This protein binds this small molecule.
Small molecule (SMILES): CC(C)CCC[C@@H](C)[C@H]1CC[C@H]2[C@@H]3CC=C4C[C@@H](O)CC[C@]4(C)[C@H]3CC[C@]12C

Sequence of chain 1.A:
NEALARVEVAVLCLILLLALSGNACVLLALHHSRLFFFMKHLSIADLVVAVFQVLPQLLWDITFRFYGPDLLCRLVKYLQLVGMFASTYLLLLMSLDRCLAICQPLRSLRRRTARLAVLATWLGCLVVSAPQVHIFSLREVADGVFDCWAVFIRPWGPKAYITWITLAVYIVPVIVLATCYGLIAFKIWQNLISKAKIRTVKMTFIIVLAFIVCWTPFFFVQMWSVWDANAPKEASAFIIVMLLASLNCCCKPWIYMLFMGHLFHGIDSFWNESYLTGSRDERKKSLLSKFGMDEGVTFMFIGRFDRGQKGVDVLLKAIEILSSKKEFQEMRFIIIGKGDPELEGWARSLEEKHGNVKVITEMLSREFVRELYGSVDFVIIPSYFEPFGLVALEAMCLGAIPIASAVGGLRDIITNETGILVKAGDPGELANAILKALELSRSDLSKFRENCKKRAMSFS

Binding-site contacts:
Ligand atom C16 contacts residue TRP169 of chain 1.A at 3.6 Å (hydrophobic).
Ligand atom C6 contacts residue GLY162 of chain 1.A at 4.3 Å.
Ligand atom C4 contacts residue PHE157 of chain 1.A at 4.0 Å (hydrophobic).
Ligand atom C6 contacts residue TRP161 of chain 1.A at 4.2 Å (hydrophobic).
Ligand atom C3 contacts residue PHE157 of chain 1.A at 4.4 Å (hydrophobic).
Ligand atom C4 contacts residue ILE140 of chain 1.A at 4.3 Å (hydrophobic).
Ligand atom O1 contacts residue ILE140 of chain 1.A at 4.4 Å.
Ligand atom O1 contacts residue ILE158 of chain 1.A at 3.2 Å (h-bond).
Ligand atom C23 contacts residue TRP169 of chain 1.A at 4.5 Å (hydrophobic).
Ligand atom C4 contacts residue GLY162 of chain 1.A at 4.1 Å.
Ligand atom O1 contacts residue PHE157 of chain 1.A at 3.5 Å.
Ligand atom C15 contacts residue TRP169 of chain 1.A at 3.9 Å (hydrophobic).
Ligand atom O1 contacts residue VAL156 of chain 1.A at 4.0 Å.
Ligand atom C7 contacts residue TYR166 of chain 1.A at 4.2 Å (hydrophobic).
Ligand atom C25 contacts residue TRP169 of chain 1.A at 4.4 Å (hydrophobic).
Ligand atom C2 contacts residue ILE158 of chain 1.A at 3.9 Å (hydrophobic).
Ligand atom C4 contacts residue TYR166 of chain 1.A at 3.9 Å (hydrophobic).
Ligand atom C7 contacts residue ALA165 of chain 1.A at 4.0 Å (hydrophobic).
Ligand atom C3 contacts residue TRP161 of chain 1.A at 4.5 Å (hydrophobic).
Ligand atom C5 contacts residue TYR166 of chain 1.A at 3.8 Å (hydrophobic).
Ligand atom C19 contacts residue TYR166 of chain 1.A at 3.4 Å (hydrophobic).
Ligand atom C8 contacts residue TYR166 of chain 1.A at 4.3 Å (hydrophobic).
Ligand atom C6 contacts residue ALA165 of chain 1.A at 3.8 Å (hydrophobic).
Ligand atom C18 contacts residue TRP169 of chain 1.A at 4.0 Å (hydrophobic).
Ligand atom C3 contacts residue ILE158 of chain 1.A at 3.9 Å (hydrophobic).
Ligand atom C18 contacts residue PRO136 of chain 1.A at 4.2 Å (hydrophobic).
Ligand atom C19 contacts residue PRO136 of chain 1.A at 3.9 Å (hydrophobic).
Ligand atom C6 contacts residue TYR166 of chain 1.A at 3.6 Å (hydrophobic).
Ligand atom C10 contacts residue TYR166 of chain 1.A at 4.2 Å (hydrophobic).